Binding-site contacts:
Ligand atom C7 contacts residue THR333 of chain 1.C at 3.6 Å.
Ligand atom N2 contacts residue THR333 of chain 1.C at 4.4 Å.
Ligand atom O7 contacts residue ILE332 of chain 1.C at 4.2 Å.
Ligand atom C8 contacts residue THR333 of chain 1.C at 4.2 Å.
Ligand atom O5 contacts residue GLN580 of chain 1.C at 3.1 Å (h-bond).
Ligand atom C5 contacts residue ASN331 of chain 1.C at 3.6 Å.
Ligand atom N2 contacts residue ASN331 of chain 1.C at 2.6 Å (h-bond).
Ligand atom O7 contacts residue THR333 of chain 1.C at 2.9 Å.
Ligand atom C7 contacts residue ASN331 of chain 1.C at 3.2 Å.
Ligand atom O6 contacts residue GLN580 of chain 1.C at 2.8 Å (h-bond).
Ligand atom C3 contacts residue ASN331 of chain 1.C at 3.6 Å.
Ligand atom O7 contacts residue ASN331 of chain 1.C at 3.7 Å.
Ligand atom C5 contacts residue GLN580 of chain 1.C at 3.5 Å.
Ligand atom C1 contacts residue GLN580 of chain 1.C at 3.7 Å.
Ligand atom C8 contacts residue ASN331 of chain 1.C at 4.0 Å.
Ligand atom C2 contacts residue ASN331 of chain 1.C at 2.5 Å.
Ligand atom C4 contacts residue ASN331 of chain 1.C at 4.2 Å.
Ligand atom C1 contacts residue ASN331 of chain 1.C at 1.5 Å.
Ligand atom C6 contacts residue GLN580 of chain 1.C at 3.7 Å.
Ligand atom O5 contacts residue ASN331 of chain 1.C at 2.5 Å (h-bond).

The small molecule below binds the protein below.
Small molecule (SMILES): CC(=O)N[C@@H]1[C@@H](O)[C@H](O)[C@@H](CO)O[C@H]1O

Sequence of chain 1.C:
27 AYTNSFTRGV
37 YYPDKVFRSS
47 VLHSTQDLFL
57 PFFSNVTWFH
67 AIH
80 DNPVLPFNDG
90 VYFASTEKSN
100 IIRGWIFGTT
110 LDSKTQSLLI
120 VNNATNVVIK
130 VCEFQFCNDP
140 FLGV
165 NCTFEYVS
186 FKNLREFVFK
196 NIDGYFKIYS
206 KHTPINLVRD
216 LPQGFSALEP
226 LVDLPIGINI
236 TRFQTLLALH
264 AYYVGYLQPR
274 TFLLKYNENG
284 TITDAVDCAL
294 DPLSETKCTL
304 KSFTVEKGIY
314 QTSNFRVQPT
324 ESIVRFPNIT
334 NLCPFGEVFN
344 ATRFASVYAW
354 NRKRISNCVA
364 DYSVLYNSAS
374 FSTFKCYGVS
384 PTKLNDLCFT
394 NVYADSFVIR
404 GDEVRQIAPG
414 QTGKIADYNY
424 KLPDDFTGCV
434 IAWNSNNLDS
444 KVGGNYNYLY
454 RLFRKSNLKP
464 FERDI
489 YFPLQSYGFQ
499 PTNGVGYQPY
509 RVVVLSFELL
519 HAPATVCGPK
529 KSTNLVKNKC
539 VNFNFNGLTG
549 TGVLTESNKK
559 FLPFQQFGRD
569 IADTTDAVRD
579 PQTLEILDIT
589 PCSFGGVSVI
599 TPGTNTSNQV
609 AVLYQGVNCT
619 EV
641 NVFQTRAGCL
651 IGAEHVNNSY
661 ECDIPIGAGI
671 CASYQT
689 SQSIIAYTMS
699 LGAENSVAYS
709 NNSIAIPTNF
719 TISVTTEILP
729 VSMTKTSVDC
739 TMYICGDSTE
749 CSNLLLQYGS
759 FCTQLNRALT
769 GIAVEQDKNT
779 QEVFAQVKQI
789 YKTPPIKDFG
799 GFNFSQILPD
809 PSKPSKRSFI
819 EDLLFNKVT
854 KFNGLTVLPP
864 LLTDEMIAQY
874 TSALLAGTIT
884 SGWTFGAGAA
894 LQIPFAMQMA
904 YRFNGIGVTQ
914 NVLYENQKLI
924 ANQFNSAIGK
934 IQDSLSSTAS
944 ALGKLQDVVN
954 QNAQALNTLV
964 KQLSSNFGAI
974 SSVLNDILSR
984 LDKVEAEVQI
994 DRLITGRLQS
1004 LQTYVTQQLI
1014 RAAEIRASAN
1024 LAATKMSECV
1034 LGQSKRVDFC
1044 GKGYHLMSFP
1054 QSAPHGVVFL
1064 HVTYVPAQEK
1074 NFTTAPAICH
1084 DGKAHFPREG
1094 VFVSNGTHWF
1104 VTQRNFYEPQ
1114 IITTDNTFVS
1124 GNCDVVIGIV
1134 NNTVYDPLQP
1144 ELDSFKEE